Sequence of chain 1.D:
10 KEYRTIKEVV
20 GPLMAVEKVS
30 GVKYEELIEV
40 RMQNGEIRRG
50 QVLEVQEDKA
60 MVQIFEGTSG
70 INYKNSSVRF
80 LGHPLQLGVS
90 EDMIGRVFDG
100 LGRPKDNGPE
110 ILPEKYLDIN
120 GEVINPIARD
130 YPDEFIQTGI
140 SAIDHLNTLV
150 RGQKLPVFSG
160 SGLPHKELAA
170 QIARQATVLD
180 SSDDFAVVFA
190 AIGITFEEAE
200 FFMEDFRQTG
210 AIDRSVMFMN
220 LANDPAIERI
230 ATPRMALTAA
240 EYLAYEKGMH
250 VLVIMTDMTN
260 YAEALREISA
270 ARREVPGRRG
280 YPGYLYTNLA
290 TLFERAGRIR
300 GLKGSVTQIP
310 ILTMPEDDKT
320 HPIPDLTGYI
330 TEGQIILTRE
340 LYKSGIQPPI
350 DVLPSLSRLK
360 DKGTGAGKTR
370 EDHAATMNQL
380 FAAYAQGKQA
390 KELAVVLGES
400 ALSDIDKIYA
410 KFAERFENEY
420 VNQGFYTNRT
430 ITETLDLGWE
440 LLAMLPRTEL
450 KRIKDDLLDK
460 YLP

Sequence of chain 1.A:
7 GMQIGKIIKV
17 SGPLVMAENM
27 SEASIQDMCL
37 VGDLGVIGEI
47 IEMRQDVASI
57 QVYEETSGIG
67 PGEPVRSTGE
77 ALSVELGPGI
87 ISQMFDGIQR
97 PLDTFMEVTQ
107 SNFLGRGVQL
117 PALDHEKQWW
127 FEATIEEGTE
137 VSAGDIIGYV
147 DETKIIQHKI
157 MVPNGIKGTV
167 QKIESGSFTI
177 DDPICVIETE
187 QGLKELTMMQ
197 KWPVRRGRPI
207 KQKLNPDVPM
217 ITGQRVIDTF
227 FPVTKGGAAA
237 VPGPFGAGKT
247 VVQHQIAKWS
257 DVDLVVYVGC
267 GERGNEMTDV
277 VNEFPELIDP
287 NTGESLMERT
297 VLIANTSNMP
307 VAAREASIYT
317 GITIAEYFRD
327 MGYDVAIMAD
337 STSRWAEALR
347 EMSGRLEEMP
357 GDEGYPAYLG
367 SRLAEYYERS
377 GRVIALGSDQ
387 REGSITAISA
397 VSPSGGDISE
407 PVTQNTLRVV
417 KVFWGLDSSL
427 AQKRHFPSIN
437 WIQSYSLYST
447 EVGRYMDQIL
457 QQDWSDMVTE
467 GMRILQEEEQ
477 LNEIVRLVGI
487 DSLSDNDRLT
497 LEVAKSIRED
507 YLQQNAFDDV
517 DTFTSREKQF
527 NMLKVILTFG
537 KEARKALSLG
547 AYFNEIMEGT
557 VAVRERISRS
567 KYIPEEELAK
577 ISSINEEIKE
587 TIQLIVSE

The small molecule below binds the protein below.
Small molecule (SMILES): Nc1ncnc2c1ncn2[C@@H]1O[C@H](CO[P](=O)(O)O[P](=O)(O)NP(=O)(O)O)[C@@H](O)[C@H]1O

Binding-site contacts:
Ligand atom PG contacts residue MG1 of chain 1.H at 3.1 Å.
Ligand atom O2A contacts residue VAL247 of chain 1.A at 2.8 Å (h-bond).
Ligand atom O2A contacts residue GLY244 of chain 1.A at 3.3 Å.
Ligand atom PA contacts residue GOL1 of chain 1.K at 3.6 Å.
Ligand atom PB contacts residue LYS245 of chain 1.A at 3.6 Å.
Ligand atom O2G contacts residue MG1 of chain 1.H at 2.0 Å.
Ligand atom C5' contacts residue GLY242 of chain 1.A at 3.5 Å.
Ligand atom O1B contacts residue ALA243 of chain 1.A at 3.4 Å (h-bond).
Ligand atom O1A contacts residue ARG357 of chain 1.D at 3.3 Å (salt-bridge).
Ligand atom O3G contacts residue TYR328 of chain 1.D at 3.2 Å.
Ligand atom N7 contacts residue VAL247 of chain 1.A at 3.5 Å.
Ligand atom N1 contacts residue ALA512 of chain 1.A at 3.2 Å (h-bond).
Ligand atom O2B contacts residue MG1 of chain 1.H at 2.0 Å.
Ligand atom O1B contacts residue LYS245 of chain 1.A at 2.6 Å (salt-bridge).
Ligand atom O3G contacts residue LYS245 of chain 1.A at 2.6 Å (salt-bridge).
Ligand atom C6 contacts residue PHE432 of chain 1.A at 3.4 Å (hydrophobic).
Ligand atom O1B contacts residue GLY244 of chain 1.A at 3.1 Å (h-bond).
Ligand atom O3' contacts residue ARG357 of chain 1.D at 3.3 Å.
Ligand atom O2B contacts residue THR246 of chain 1.A at 2.9 Å (h-bond).
Ligand atom N3B contacts residue ARG357 of chain 1.D at 3.2 Å (salt-bridge).
Ligand atom C5 contacts residue PHE432 of chain 1.A at 3.5 Å (hydrophobic).
Ligand atom O2A contacts residue THR246 of chain 1.A at 3.2 Å (h-bond).
Ligand atom O3A contacts residue GLY244 of chain 1.A at 3.0 Å (h-bond).
Ligand atom C2 contacts residue ASN511 of chain 1.A at 3.5 Å.
Ligand atom PB contacts residue MG1 of chain 1.H at 3.2 Å.
Ligand atom O2B contacts residue LYS245 of chain 1.A at 3.6 Å (salt-bridge).
Ligand atom O3' contacts residue GOL1 of chain 1.K at 2.9 Å (h-bond).
Ligand atom N3B contacts residue GLY242 of chain 1.A at 3.0 Å (h-bond).
Ligand atom N6 contacts residue ALA512 of chain 1.A at 3.5 Å.
Ligand atom O4' contacts residue PHE432 of chain 1.A at 3.5 Å.
Ligand atom O1A contacts residue GOL1 of chain 1.K at 2.5 Å (h-bond).
Ligand atom O1G contacts residue ARG269 of chain 1.A at 2.8 Å (salt-bridge).
Ligand atom O2G contacts residue ARG269 of chain 1.A at 2.8 Å (salt-bridge).
Ligand atom C1' contacts residue PHE432 of chain 1.A at 3.6 Å (hydrophobic).
Ligand atom N7 contacts residue PHE432 of chain 1.A at 3.5 Å.
Ligand atom C4 contacts residue PHE432 of chain 1.A at 3.5 Å (hydrophobic).
Ligand atom N6 contacts residue VAL247 of chain 1.A at 3.4 Å.
Ligand atom O1G contacts residue ARG357 of chain 1.D at 3.1 Å (salt-bridge).
Ligand atom N3B contacts residue MG1 of chain 1.H at 3.4 Å.
Ligand atom C8 contacts residue PHE432 of chain 1.A at 3.5 Å (hydrophobic).